The small molecule below binds the protein below.
Small molecule (SMILES): CC(=O)N[C@@H]1[C@@H](O)[C@H](O)[C@@H](CO)O[C@H]1O

Sequence of chain 1.B:
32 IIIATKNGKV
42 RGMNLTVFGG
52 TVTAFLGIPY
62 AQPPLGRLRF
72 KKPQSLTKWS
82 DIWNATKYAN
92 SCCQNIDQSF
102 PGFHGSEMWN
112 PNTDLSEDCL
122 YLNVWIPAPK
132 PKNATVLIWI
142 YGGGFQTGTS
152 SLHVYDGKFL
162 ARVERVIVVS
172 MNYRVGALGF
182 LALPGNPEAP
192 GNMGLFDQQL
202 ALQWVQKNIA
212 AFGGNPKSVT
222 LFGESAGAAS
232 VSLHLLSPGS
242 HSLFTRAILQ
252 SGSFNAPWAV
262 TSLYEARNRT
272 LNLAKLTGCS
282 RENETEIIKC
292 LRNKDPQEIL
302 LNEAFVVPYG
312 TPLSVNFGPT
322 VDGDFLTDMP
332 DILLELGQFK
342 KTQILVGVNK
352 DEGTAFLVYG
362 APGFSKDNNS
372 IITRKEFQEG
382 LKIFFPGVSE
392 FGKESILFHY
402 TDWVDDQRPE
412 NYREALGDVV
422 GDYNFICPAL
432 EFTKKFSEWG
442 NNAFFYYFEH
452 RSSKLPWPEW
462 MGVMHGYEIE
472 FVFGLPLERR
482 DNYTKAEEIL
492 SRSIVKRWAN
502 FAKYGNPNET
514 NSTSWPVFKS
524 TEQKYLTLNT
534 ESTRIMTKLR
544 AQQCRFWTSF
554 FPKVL

Binding-site contacts:
Ligand atom C7 contacts residue ASN85 of chain 1.B at 3.4 Å.
Ligand atom C5 contacts residue ARG42 of chain 1.B at 4.1 Å.
Ligand atom C2 contacts residue ARG42 of chain 1.B at 4.5 Å.
Ligand atom O5 contacts residue ARG42 of chain 1.B at 3.9 Å.
Ligand atom O3 contacts residue ASN85 of chain 1.B at 4.4 Å.
Ligand atom C4 contacts residue ASN85 of chain 1.B at 3.9 Å.
Ligand atom O7 contacts residue ASN85 of chain 1.B at 3.8 Å.
Ligand atom C8 contacts residue ILE83 of chain 1.B at 3.5 Å (hydrophobic).
Ligand atom C2 contacts residue ASN85 of chain 1.B at 2.0 Å.
Ligand atom O5 contacts residue ASN85 of chain 1.B at 2.4 Å (h-bond).
Ligand atom N2 contacts residue ASN85 of chain 1.B at 2.6 Å (h-bond).
Ligand atom C1 contacts residue ASN85 of chain 1.B at 1.5 Å.
Ligand atom C5 contacts residue ASN85 of chain 1.B at 3.6 Å.
Ligand atom C1 contacts residue ARG42 of chain 1.B at 3.4 Å.
Ligand atom C8 contacts residue ASP82 of chain 1.B at 3.6 Å.
Ligand atom C7 contacts residue ILE83 of chain 1.B at 4.2 Å (hydrophobic).
Ligand atom N2 contacts residue ILE83 of chain 1.B at 4.1 Å.
Ligand atom C3 contacts residue ASN85 of chain 1.B at 3.5 Å.
Ligand atom O6 contacts residue ARG42 of chain 1.B at 4.4 Å.